Sequence of chain 1.A:
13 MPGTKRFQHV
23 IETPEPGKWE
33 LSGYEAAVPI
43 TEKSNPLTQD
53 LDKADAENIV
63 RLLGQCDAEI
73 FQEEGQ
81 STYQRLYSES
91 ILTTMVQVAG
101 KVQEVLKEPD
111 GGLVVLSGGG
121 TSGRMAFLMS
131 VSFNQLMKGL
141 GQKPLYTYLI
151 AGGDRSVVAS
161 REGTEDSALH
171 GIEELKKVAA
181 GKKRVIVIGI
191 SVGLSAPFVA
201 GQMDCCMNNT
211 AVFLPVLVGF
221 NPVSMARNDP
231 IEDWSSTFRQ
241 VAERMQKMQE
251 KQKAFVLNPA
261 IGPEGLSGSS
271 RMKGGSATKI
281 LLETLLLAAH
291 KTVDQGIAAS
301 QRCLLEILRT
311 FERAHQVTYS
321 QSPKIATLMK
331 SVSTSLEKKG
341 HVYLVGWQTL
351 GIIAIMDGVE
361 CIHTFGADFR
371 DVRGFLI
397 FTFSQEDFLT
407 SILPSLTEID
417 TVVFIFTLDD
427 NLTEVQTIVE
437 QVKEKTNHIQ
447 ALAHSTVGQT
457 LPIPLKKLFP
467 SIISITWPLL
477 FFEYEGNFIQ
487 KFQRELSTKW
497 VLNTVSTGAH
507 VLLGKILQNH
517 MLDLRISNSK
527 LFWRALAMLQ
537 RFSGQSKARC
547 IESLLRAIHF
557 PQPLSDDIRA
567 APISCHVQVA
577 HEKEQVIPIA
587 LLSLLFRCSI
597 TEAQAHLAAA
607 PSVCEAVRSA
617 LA

The protein below binds the small molecule below.
Small molecule (SMILES): CC(C)(O)c1ccnc(-c2cccc3cc([C@H](NS(=O)(=O)C4CC4)c4c(Cl)cnc(N)c4F)sc23)c1

Binding-site contacts:
Ligand atom CL1 contacts residue TRP529 of chain 1.A at 3.6 Å.
Ligand atom C21 contacts residue GLU44 of chain 1.A at 3.6 Å.
Ligand atom C15 contacts residue ALA533 of chain 1.A at 3.6 Å (hydrophobic).
Ligand atom N4 contacts residue GLY193 of chain 1.A at 2.9 Å (h-bond).
Ligand atom C16 contacts residue ALA533 of chain 1.A at 3.6 Å (hydrophobic).
Ligand atom N1 contacts residue ARG227 of chain 1.A at 3.6 Å.
Ligand atom O2 contacts residue HIS21 of chain 1.A at 3.8 Å.
Ligand atom F1 contacts residue PRO41 of chain 1.A at 3.4 Å.
Ligand atom C23 contacts residue HIS21 of chain 1.A at 3.5 Å.
Ligand atom C7 contacts residue PRO41 of chain 1.A at 3.6 Å (hydrophobic).
Ligand atom O1 contacts residue ARG537 of chain 1.A at 3.1 Å (salt-bridge).
Ligand atom O3 contacts residue ASP229 of chain 1.A at 3.6 Å.
Ligand atom C2 contacts residue ARG227 of chain 1.A at 3.4 Å.
Ligand atom C6 contacts residue PRO41 of chain 1.A at 3.8 Å (hydrophobic).
Ligand atom C24 contacts residue HIS21 of chain 1.A at 3.3 Å.
Ligand atom O2 contacts residue ASN228 of chain 1.A at 3.3 Å (h-bond).
Ligand atom C12 contacts residue TYR36 of chain 1.A at 3.4 Å (hydrophobic).
Ligand atom C24 contacts residue TRP529 of chain 1.A at 3.2 Å (hydrophobic).
Ligand atom C8 contacts residue PRO41 of chain 1.A at 3.7 Å (hydrophobic).
Ligand atom C17 contacts residue ALA533 of chain 1.A at 3.6 Å (hydrophobic).
Ligand atom C16 contacts residue GLU44 of chain 1.A at 3.5 Å.
Ligand atom O3 contacts residue TRP529 of chain 1.A at 3.0 Å.
Ligand atom F1 contacts residue MET225 of chain 1.A at 3.4 Å.
Ligand atom C6 contacts residue ARG227 of chain 1.A at 3.5 Å.
Ligand atom C7 contacts residue ARG227 of chain 1.A at 3.2 Å.
Ligand atom C19 contacts residue ALA533 of chain 1.A at 3.6 Å (hydrophobic).
Ligand atom C19 contacts residue VAL40 of chain 1.A at 3.7 Å (hydrophobic).
Ligand atom C21 contacts residue ARG537 of chain 1.A at 3.8 Å.
Ligand atom F1 contacts residue ARG227 of chain 1.A at 3.5 Å.
Ligand atom O3 contacts residue ARG227 of chain 1.A at 3.3 Å (salt-bridge).
Ligand atom N4 contacts residue MET225 of chain 1.A at 3.1 Å (h-bond).
Ligand atom N4 contacts residue PRO41 of chain 1.A at 3.8 Å.
Ligand atom N4 contacts residue ARG227 of chain 1.A at 3.6 Å.
Ligand atom N3 contacts residue ALA533 of chain 1.A at 3.6 Å.
Ligand atom C6 contacts residue GLY193 of chain 1.A at 3.8 Å.
Ligand atom C18 contacts residue ALA533 of chain 1.A at 3.6 Å (hydrophobic).
Ligand atom CL1 contacts residue LYS526 of chain 1.A at 3.7 Å.
Ligand atom O2 contacts residue ASP229 of chain 1.A at 3.0 Å (salt-bridge).
Ligand atom N4 contacts residue ASN221 of chain 1.A at 3.7 Å.
Ligand atom C5 contacts residue GLU44 of chain 1.A at 3.6 Å.